The small molecule below binds the protein below.
Small molecule (SMILES): CC(=O)N[C@@H]1[C@@H](O)[C@H](O)[C@@H](CO)O[C@H]1O

Sequence of chain 3.A:
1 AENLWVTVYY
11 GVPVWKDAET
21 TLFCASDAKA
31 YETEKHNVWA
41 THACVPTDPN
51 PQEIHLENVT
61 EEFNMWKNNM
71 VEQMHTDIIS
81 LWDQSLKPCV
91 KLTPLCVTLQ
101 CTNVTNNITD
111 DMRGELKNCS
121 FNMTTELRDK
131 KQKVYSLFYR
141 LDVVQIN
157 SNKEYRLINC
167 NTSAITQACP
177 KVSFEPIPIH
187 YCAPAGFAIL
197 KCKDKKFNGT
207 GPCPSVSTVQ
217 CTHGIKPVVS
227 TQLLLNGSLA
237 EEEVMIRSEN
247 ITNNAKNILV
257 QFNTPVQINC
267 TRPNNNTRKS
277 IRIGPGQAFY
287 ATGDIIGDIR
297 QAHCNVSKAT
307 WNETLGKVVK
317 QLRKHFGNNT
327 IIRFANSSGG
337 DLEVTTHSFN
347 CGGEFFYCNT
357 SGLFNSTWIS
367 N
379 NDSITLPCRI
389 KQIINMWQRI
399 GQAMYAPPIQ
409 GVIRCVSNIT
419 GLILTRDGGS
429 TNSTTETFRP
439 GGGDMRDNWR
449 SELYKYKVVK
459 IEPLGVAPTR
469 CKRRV

Binding-site contacts:
Ligand atom C5 contacts residue ASN308 of chain 3.A at 3.7 Å.
Ligand atom O7 contacts residue ASN308 of chain 3.A at 3.9 Å.
Ligand atom C3 contacts residue ASN308 of chain 3.A at 3.8 Å.
Ligand atom O5 contacts residue ASN308 of chain 3.A at 2.4 Å (h-bond).
Ligand atom C4 contacts residue ASN308 of chain 3.A at 4.2 Å.
Ligand atom C7 contacts residue ASN308 of chain 3.A at 3.6 Å.
Ligand atom C2 contacts residue ASN308 of chain 3.A at 2.5 Å.
Ligand atom N2 contacts residue ASN308 of chain 3.A at 2.9 Å (h-bond).
Ligand atom C1 contacts residue ASN308 of chain 3.A at 1.4 Å.
Ligand atom O6 contacts residue LYS304 of chain 3.A at 4.5 Å.
Ligand atom C7 contacts residue TRP364 of chain 3.A at 4.3 Å (hydrophobic).
Ligand atom O7 contacts residue TRP364 of chain 3.A at 3.2 Å.